Binding-site contacts:
Ligand atom O5 contacts residue TYR167 of chain 1.C at 3.9 Å.
Ligand atom C8 contacts residue VAL136 of chain 1.C at 3.8 Å (hydrophobic).
Ligand atom C8 contacts residue ASP322 of chain 1.C at 3.5 Å.
Ligand atom C6 contacts residue TYR167 of chain 1.C at 3.5 Å (hydrophobic).
Ligand atom N2 contacts residue LEU169 of chain 1.C at 4.3 Å.
Ligand atom C3 contacts residue ASN150 of chain 1.C at 3.9 Å.
Ligand atom C8 contacts residue TYR167 of chain 1.C at 3.5 Å (hydrophobic).
Ligand atom O7 contacts residue ASN150 of chain 1.C at 3.5 Å (h-bond).
Ligand atom C5 contacts residue ASN150 of chain 1.C at 3.8 Å.
Ligand atom N2 contacts residue ASP322 of chain 1.C at 4.4 Å.
Ligand atom O5 contacts residue ASN150 of chain 1.C at 2.5 Å (h-bond).
Ligand atom C2 contacts residue ASN150 of chain 1.C at 2.5 Å.
Ligand atom N2 contacts residue ASN150 of chain 1.C at 2.9 Å (h-bond).
Ligand atom C5 contacts residue TYR167 of chain 1.C at 3.8 Å (hydrophobic).
Ligand atom C4 contacts residue ASN150 of chain 1.C at 4.4 Å.
Ligand atom C7 contacts residue ASP322 of chain 1.C at 4.4 Å.
Ligand atom C8 contacts residue LEU169 of chain 1.C at 3.8 Å (hydrophobic).
Ligand atom C7 contacts residue LEU169 of chain 1.C at 4.3 Å (hydrophobic).
Ligand atom C1 contacts residue ASN150 of chain 1.C at 1.5 Å.
Ligand atom C7 contacts residue ASN150 of chain 1.C at 3.4 Å.

A small-molecule ligand and the protein it binds are described below.
Small molecule (SMILES): CC(=O)N[C@H]1[C@H](O[C@H]2[C@H](O)[C@@H](NC(C)=O)CO[C@@H]2CO)O[C@H](CO)[C@@H](O)[C@@H]1O

Sequence of chain 1.C:
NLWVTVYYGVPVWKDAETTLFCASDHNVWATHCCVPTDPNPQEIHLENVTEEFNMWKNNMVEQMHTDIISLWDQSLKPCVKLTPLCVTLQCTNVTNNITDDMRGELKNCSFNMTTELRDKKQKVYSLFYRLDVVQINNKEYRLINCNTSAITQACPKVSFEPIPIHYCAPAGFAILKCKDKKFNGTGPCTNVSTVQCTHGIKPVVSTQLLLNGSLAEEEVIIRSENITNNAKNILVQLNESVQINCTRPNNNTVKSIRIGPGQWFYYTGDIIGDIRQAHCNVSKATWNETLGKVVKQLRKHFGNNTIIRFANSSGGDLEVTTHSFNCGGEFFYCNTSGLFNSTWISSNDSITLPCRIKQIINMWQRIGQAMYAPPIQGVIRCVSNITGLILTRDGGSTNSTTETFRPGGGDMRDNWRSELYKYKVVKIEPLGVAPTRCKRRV